Sequence of chain 1.B:
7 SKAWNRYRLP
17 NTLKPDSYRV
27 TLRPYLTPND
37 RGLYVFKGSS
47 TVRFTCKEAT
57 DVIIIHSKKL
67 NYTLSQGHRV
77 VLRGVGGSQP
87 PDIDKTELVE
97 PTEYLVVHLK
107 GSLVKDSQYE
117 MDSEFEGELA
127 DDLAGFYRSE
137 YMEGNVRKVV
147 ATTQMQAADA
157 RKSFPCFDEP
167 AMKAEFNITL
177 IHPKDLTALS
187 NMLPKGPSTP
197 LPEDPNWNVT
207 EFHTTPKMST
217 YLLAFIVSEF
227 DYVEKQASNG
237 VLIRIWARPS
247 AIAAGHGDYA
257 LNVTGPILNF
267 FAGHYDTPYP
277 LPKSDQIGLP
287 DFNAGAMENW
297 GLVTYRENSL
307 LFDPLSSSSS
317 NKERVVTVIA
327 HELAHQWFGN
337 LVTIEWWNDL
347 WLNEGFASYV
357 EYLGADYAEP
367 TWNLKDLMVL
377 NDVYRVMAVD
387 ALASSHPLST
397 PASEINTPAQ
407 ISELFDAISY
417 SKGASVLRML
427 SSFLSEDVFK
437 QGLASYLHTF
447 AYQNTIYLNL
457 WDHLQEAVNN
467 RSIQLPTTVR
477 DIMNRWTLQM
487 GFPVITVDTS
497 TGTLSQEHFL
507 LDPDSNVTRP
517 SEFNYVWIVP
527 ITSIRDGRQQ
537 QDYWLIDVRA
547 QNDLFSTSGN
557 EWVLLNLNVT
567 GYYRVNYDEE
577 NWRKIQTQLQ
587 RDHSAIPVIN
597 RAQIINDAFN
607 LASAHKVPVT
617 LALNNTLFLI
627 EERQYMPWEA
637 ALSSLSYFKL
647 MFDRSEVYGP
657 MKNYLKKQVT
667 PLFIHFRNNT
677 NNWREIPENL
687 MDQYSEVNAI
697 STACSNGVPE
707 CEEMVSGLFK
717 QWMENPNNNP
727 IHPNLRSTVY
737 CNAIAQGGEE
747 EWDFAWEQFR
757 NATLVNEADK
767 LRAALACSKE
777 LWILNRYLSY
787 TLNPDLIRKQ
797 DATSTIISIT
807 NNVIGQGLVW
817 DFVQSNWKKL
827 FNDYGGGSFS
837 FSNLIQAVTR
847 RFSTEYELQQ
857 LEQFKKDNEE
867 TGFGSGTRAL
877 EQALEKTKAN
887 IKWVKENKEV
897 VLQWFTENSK

Binding-site contacts:
Ligand atom N2 contacts residue ASN620 of chain 1.B at 2.9 Å (h-bond).
Ligand atom C8 contacts residue THR616 of chain 1.B at 3.8 Å.
Ligand atom C7 contacts residue LEU617 of chain 1.B at 4.3 Å (hydrophobic).
Ligand atom C1 contacts residue ASN620 of chain 1.B at 1.4 Å.
Ligand atom C4 contacts residue ASN620 of chain 1.B at 4.2 Å.
Ligand atom C2 contacts residue ASN620 of chain 1.B at 2.5 Å.
Ligand atom O7 contacts residue LEU617 of chain 1.B at 4.2 Å.
Ligand atom C7 contacts residue ASN620 of chain 1.B at 3.5 Å.
Ligand atom C5 contacts residue ASN620 of chain 1.B at 3.6 Å.
Ligand atom O5 contacts residue ASN620 of chain 1.B at 2.3 Å (h-bond).
Ligand atom C8 contacts residue LEU617 of chain 1.B at 4.1 Å (hydrophobic).
Ligand atom N2 contacts residue THR616 of chain 1.B at 4.1 Å.
Ligand atom C7 contacts residue THR616 of chain 1.B at 4.4 Å.
Ligand atom C3 contacts residue ASN620 of chain 1.B at 3.8 Å.
Ligand atom C1 contacts residue THR616 of chain 1.B at 4.2 Å.
Ligand atom O7 contacts residue GLN582 of chain 1.B at 4.1 Å.
Ligand atom O7 contacts residue ASN620 of chain 1.B at 3.4 Å (h-bond).

This protein binds this small molecule.
Small molecule (SMILES): CC(=O)N[C@@H]1[C@@H](O)[C@H](O)[C@@H](CO)O[C@H]1O